Binding-site contacts:
Ligand atom C1 contacts residue TYR23 of chain 1.D at 3.4 Å (hydrophobic).
Ligand atom O7 contacts residue ASN36 of chain 1.D at 4.3 Å.
Ligand atom C6 contacts residue PRO8 of chain 1.D at 4.4 Å (hydrophobic).
Ligand atom C7 contacts residue GLU35 of chain 1.D at 3.9 Å.
Ligand atom O7 contacts residue GLU35 of chain 1.D at 3.9 Å.
Ligand atom C6 contacts residue TYR23 of chain 1.D at 4.3 Å (hydrophobic).
Ligand atom C1 contacts residue GLU35 of chain 1.D at 4.2 Å.
Ligand atom O5 contacts residue TYR23 of chain 1.D at 3.5 Å (h-bond).
Ligand atom C7 contacts residue ASN36 of chain 1.D at 3.4 Å.
Ligand atom O5 contacts residue ASN36 of chain 1.D at 2.4 Å (h-bond).
Ligand atom C8 contacts residue ASN36 of chain 1.D at 3.4 Å.
Ligand atom O6 contacts residue SER6 of chain 1.D at 4.2 Å.
Ligand atom C1 contacts residue ASN36 of chain 1.D at 1.4 Å.
Ligand atom C5 contacts residue TYR23 of chain 1.D at 3.6 Å (hydrophobic).
Ligand atom C4 contacts residue ASN36 of chain 1.D at 4.2 Å.
Ligand atom N2 contacts residue GLU35 of chain 1.D at 3.1 Å (salt-bridge).
Ligand atom C2 contacts residue GLU35 of chain 1.D at 4.0 Å.
Ligand atom O6 contacts residue PRO8 of chain 1.D at 4.0 Å.
Ligand atom C3 contacts residue ASN36 of chain 1.D at 3.8 Å.
Ligand atom C3 contacts residue GLU35 of chain 1.D at 4.2 Å.
Ligand atom N2 contacts residue ASN36 of chain 1.D at 2.9 Å (h-bond).
Ligand atom C2 contacts residue ASN36 of chain 1.D at 2.5 Å.
Ligand atom C5 contacts residue ASN36 of chain 1.D at 3.7 Å.
Ligand atom O5 contacts residue PRO8 of chain 1.D at 4.2 Å.
Ligand atom C6 contacts residue SER6 of chain 1.D at 4.3 Å.

Sequence of chain 1.D:
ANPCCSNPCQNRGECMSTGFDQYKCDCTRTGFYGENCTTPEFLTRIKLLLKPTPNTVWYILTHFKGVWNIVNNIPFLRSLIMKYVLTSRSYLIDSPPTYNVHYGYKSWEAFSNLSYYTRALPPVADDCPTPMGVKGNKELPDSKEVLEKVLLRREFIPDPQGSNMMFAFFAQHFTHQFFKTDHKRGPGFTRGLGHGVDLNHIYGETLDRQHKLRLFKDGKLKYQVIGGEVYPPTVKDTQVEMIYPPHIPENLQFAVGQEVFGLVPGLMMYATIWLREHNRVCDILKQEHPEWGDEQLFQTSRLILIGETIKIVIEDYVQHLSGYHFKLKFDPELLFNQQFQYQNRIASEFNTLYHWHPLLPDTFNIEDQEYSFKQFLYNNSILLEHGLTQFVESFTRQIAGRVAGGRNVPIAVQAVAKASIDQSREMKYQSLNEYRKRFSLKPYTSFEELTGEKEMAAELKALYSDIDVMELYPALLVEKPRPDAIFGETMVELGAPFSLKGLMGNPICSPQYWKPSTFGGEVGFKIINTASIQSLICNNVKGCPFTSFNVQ

A protein and the small-molecule ligand that binds it are described below.
Small molecule (SMILES): CC(=O)N[C@@H]1[C@@H](O)[C@H](O)[C@@H](CO)O[C@H]1O